Sequence of chain 4.A:
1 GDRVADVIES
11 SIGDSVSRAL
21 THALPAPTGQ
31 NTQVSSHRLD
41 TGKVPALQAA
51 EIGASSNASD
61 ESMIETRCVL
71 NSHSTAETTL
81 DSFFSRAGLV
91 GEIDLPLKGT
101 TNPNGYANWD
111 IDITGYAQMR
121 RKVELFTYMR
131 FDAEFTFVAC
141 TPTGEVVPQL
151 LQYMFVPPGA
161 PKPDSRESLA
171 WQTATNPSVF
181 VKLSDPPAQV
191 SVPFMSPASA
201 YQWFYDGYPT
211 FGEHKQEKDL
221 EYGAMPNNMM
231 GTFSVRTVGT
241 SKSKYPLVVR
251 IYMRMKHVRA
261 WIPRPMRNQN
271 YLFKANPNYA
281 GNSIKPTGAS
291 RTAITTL

Sequence of chain 4.C:
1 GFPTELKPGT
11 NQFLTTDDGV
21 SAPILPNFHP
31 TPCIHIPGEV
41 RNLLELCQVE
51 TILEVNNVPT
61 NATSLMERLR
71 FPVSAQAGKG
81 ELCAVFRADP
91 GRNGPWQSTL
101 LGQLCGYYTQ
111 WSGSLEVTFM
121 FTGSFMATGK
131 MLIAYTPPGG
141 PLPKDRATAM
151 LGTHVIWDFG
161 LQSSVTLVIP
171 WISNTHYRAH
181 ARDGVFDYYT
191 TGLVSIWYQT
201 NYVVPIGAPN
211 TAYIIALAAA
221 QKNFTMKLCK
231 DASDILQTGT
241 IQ

The protein below binds the small molecule below.
Small molecule (SMILES): Cc1nc(-c2ccc(OCCCCCN3CCN(c4ccnc(N)c4)C3=O)cc2)no1

Sequence of chain 3.C:
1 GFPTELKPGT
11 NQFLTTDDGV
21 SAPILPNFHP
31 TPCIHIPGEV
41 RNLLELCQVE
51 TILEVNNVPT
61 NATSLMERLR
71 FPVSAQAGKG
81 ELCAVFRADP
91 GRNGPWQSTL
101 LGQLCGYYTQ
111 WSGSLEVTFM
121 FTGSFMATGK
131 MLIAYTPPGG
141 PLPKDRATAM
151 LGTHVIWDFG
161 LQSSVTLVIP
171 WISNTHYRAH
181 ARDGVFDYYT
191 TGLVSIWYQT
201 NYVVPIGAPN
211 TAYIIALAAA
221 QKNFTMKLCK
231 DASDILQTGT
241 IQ

Binding-site contacts:
Ligand atom O3 contacts residue ASP112 of chain 4.A at 3.6 Å.
Ligand atom C7 contacts residue TYR201 of chain 4.A at 3.8 Å (hydrophobic).
Ligand atom C14 contacts residue PHE155 of chain 4.A at 3.9 Å (hydrophobic).
Ligand atom C19 contacts residue VAL192 of chain 4.A at 3.4 Å (hydrophobic).
Ligand atom O3 contacts residue ILE113 of chain 4.A at 3.0 Å (h-bond).
Ligand atom C4 contacts residue TRP203 of chain 4.A at 4.0 Å (hydrophobic).
Ligand atom C14 contacts residue MET195 of chain 4.A at 3.9 Å (hydrophobic).
Ligand atom C13 contacts residue MET195 of chain 4.A at 3.9 Å (hydrophobic).
Ligand atom C17 contacts residue PHE155 of chain 4.A at 3.7 Å (hydrophobic).
Ligand atom N4 contacts residue TRP203 of chain 4.A at 3.6 Å (h-bond).
Ligand atom C14 contacts residue PHE135 of chain 4.A at 3.7 Å (hydrophobic).
Ligand atom O2 contacts residue PHE233 of chain 4.A at 3.0 Å.
Ligand atom C7 contacts residue ASN228 of chain 4.A at 3.8 Å.
Ligand atom N5 contacts residue PHE233 of chain 4.A at 3.2 Å.
Ligand atom C22 contacts residue VAL179 of chain 4.A at 3.4 Å (hydrophobic).
Ligand atom C13 contacts residue ILE111 of chain 4.A at 4.0 Å (hydrophobic).
Ligand atom N6 contacts residue ILE24 of chain 4.C at 3.9 Å.
Ligand atom C5 contacts residue TRP203 of chain 4.A at 3.8 Å (hydrophobic).
Ligand atom O2 contacts residue PHE137 of chain 4.A at 4.0 Å.
Ligand atom C16 contacts residue ILE111 of chain 4.A at 3.5 Å (hydrophobic).
Ligand atom C2 contacts residue THR114 of chain 4.A at 3.6 Å.
Ligand atom C2 contacts residue ASP112 of chain 4.A at 2.8 Å.
Ligand atom C15 contacts residue MET195 of chain 4.A at 3.8 Å (hydrophobic).
Ligand atom N2 contacts residue TRP203 of chain 4.A at 3.9 Å.
Ligand atom C19 contacts residue ILE24 of chain 4.C at 3.5 Å (hydrophobic).
Ligand atom C8 contacts residue TYR201 of chain 4.A at 3.3 Å (hydrophobic).
Ligand atom C3 contacts residue ASP112 of chain 4.A at 3.0 Å.
Ligand atom C15 contacts residue VAL192 of chain 4.A at 3.2 Å (hydrophobic).
Ligand atom C16 contacts residue PHE155 of chain 4.A at 3.9 Å (hydrophobic).
Ligand atom N5 contacts residue PHE137 of chain 4.A at 3.5 Å.
Ligand atom C9 contacts residue ILE113 of chain 4.A at 3.7 Å (hydrophobic).
Ligand atom N1 contacts residue THR114 of chain 4.A at 4.0 Å.
Ligand atom N1 contacts residue ASP112 of chain 4.A at 3.9 Å.
Ligand atom C16 contacts residue PHE135 of chain 4.A at 3.4 Å (hydrophobic).
Ligand atom C18 contacts residue PHE155 of chain 4.A at 3.9 Å (hydrophobic).
Ligand atom C17 contacts residue PHE135 of chain 4.A at 3.9 Å (hydrophobic).
Ligand atom O1 contacts residue MET195 of chain 4.A at 3.2 Å.
Ligand atom N6 contacts residue PHE155 of chain 4.A at 3.8 Å.
Ligand atom C12 contacts residue MET195 of chain 4.A at 3.8 Å (hydrophobic).
Ligand atom C13 contacts residue PHE135 of chain 4.A at 3.4 Å (hydrophobic).